Sequence of chain 1.A:
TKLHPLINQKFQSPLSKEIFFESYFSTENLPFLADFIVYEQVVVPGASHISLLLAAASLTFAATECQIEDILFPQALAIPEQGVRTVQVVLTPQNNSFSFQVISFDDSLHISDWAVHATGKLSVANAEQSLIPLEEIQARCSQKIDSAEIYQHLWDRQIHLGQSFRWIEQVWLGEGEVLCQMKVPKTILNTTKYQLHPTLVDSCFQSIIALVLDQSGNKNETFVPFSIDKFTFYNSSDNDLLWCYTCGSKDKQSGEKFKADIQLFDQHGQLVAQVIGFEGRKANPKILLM

This protein binds this small molecule.
Small molecule (SMILES): CC[C@@H](O)C/C=C(\C)C(=O)O

Binding-site contacts:
Ligand atom CAC contacts residue VAL241 of chain 1.A at 3.6 Å (hydrophobic).
Ligand atom CAD contacts residue PRO242 of chain 1.A at 4.1 Å (hydrophobic).
Ligand atom OAI contacts residue LEU306 of chain 1.A at 4.4 Å.
Ligand atom CAA contacts residue LEU305 of chain 1.A at 4.3 Å (hydrophobic).
Ligand atom CAF contacts residue PHE41 of chain 1.A at 4.4 Å (hydrophobic).
Ligand atom CAC contacts residue PHE41 of chain 1.A at 4.2 Å (hydrophobic).
Ligand atom CAA contacts residue PHE41 of chain 1.A at 4.5 Å (hydrophobic).
Ligand atom CAF contacts residue ASP219 of chain 1.A at 4.0 Å.
Ligand atom CAG contacts residue PRO242 of chain 1.A at 3.9 Å (hydrophobic).
Ligand atom OAB contacts residue PRO302 of chain 1.A at 4.0 Å.
Ligand atom CAD contacts residue PHE41 of chain 1.A at 3.6 Å (hydrophobic).
Ligand atom OAH contacts residue PHE41 of chain 1.A at 3.8 Å.
Ligand atom CAJ contacts residue ILE226 of chain 1.A at 4.4 Å (hydrophobic).
Ligand atom OAH contacts residue GLN223 of chain 1.A at 4.4 Å.
Ligand atom OAI contacts residue LEU305 of chain 1.A at 3.9 Å.
Ligand atom CAE contacts residue ASP219 of chain 1.A at 4.0 Å.
Ligand atom CAE contacts residue VAL241 of chain 1.A at 4.5 Å (hydrophobic).
Ligand atom CAK contacts residue GLY51 of chain 1.A at 3.9 Å.
Ligand atom OAI contacts residue VAL48 of chain 1.A at 4.2 Å.
Ligand atom CAJ contacts residue LEU171 of chain 1.A at 4.0 Å (hydrophobic).
Ligand atom CAJ contacts residue PRO242 of chain 1.A at 4.4 Å (hydrophobic).
Ligand atom OAB contacts residue VAL241 of chain 1.A at 4.2 Å.
Ligand atom CAA contacts residue VAL241 of chain 1.A at 3.9 Å (hydrophobic).
Ligand atom OAB contacts residue ILE176 of chain 1.A at 4.3 Å.
Ligand atom CAK contacts residue VAL241 of chain 1.A at 4.1 Å (hydrophobic).
Ligand atom OAI contacts residue VAL241 of chain 1.A at 4.4 Å.
Ligand atom CAJ contacts residue PHE240 of chain 1.A at 4.0 Å (hydrophobic).
Ligand atom CAF contacts residue PRO242 of chain 1.A at 3.6 Å (hydrophobic).
Ligand atom OAI contacts residue ALA81 of chain 1.A at 4.4 Å.
Ligand atom CAD contacts residue VAL241 of chain 1.A at 3.9 Å (hydrophobic).
Ligand atom CAG contacts residue PHE240 of chain 1.A at 4.3 Å (hydrophobic).
Ligand atom CAE contacts residue PRO242 of chain 1.A at 3.5 Å (hydrophobic).
Ligand atom CAE contacts residue PRO50 of chain 1.A at 4.4 Å (hydrophobic).
Ligand atom CAE contacts residue PHE41 of chain 1.A at 3.9 Å (hydrophobic).
Ligand atom OAB contacts residue VAL43 of chain 1.A at 4.2 Å.
Ligand atom OAH contacts residue ASP219 of chain 1.A at 3.0 Å (salt-bridge).
Ligand atom CAK contacts residue PRO50 of chain 1.A at 3.7 Å (hydrophobic).